The small molecule below binds the protein below.
Small molecule (SMILES): Nc1ncnc2c1ncn2[C@H]1C[C@H](O)[C@@H](COP(=O)(O)O)O1

Sequence of chain 38.A:
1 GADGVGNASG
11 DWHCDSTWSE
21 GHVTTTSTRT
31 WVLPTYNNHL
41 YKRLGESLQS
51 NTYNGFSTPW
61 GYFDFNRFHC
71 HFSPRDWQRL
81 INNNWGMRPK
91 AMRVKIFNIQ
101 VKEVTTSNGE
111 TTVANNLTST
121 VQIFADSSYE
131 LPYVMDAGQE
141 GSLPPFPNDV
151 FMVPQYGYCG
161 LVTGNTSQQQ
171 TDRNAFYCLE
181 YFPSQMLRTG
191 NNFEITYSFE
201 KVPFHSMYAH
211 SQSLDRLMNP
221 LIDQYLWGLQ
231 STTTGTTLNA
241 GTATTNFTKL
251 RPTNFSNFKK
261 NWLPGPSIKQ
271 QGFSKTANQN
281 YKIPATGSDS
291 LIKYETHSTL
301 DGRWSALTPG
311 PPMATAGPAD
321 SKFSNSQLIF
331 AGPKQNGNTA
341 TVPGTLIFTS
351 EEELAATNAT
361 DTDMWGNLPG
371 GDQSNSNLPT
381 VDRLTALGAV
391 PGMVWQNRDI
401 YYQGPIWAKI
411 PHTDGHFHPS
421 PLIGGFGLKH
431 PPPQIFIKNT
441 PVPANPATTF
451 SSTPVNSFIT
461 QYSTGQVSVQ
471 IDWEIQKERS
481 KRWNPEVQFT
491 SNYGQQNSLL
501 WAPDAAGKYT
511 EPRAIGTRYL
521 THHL

Binding-site contacts:
Ligand atom N6 contacts residue PHE426 of chain 38.A at 3.8 Å.
Ligand atom C6 contacts residue PRO203 of chain 38.A at 4.4 Å (hydrophobic).
Ligand atom N7 contacts residue SER420 of chain 38.A at 3.9 Å.
Ligand atom C2 contacts residue GLY427 of chain 38.A at 3.4 Å.
Ligand atom N7 contacts residue PRO419 of chain 38.A at 4.3 Å.
Ligand atom O2P contacts residue PRO419 of chain 38.A at 4.2 Å.
Ligand atom C6 contacts residue GLY427 of chain 38.A at 3.7 Å.
Ligand atom N1 contacts residue GLY427 of chain 38.A at 2.7 Å (h-bond).
Ligand atom O5' contacts residue PRO419 of chain 38.A at 3.9 Å.
Ligand atom N6 contacts residue PRO419 of chain 38.A at 3.4 Å (h-bond).
Ligand atom C8 contacts residue HIS418 of chain 38.A at 3.7 Å.
Ligand atom N6 contacts residue VAL202 of chain 38.A at 4.0 Å.
Ligand atom C2 contacts residue VAL202 of chain 38.A at 4.3 Å (hydrophobic).
Ligand atom O4' contacts residue PRO419 of chain 38.A at 4.3 Å.
Ligand atom O4' contacts residue HIS418 of chain 38.A at 4.1 Å.
Ligand atom C2 contacts residue PRO419 of chain 38.A at 4.0 Å (hydrophobic).
Ligand atom C5 contacts residue PRO203 of chain 38.A at 4.3 Å (hydrophobic).
Ligand atom C6 contacts residue SER420 of chain 38.A at 4.3 Å.
Ligand atom N3 contacts residue PRO419 of chain 38.A at 4.3 Å.
Ligand atom C4 contacts residue PRO419 of chain 38.A at 4.2 Å (hydrophobic).
Ligand atom N6 contacts residue GLY427 of chain 38.A at 2.8 Å (h-bond).
Ligand atom C2' contacts residue PRO203 of chain 38.A at 4.0 Å (hydrophobic).
Ligand atom N9 contacts residue HIS418 of chain 38.A at 4.3 Å.
Ligand atom O1P contacts residue HIS416 of chain 38.A at 4.2 Å.
Ligand atom C4 contacts residue PRO203 of chain 38.A at 4.2 Å (hydrophobic).
Ligand atom N3 contacts residue PRO203 of chain 38.A at 4.4 Å.
Ligand atom N7 contacts residue HIS418 of chain 38.A at 4.4 Å.
Ligand atom P contacts residue HIS416 of chain 38.A at 4.0 Å.
Ligand atom C1' contacts residue HIS418 of chain 38.A at 4.1 Å.
Ligand atom C6 contacts residue PRO419 of chain 38.A at 3.2 Å (hydrophobic).
Ligand atom O2P contacts residue HIS416 of chain 38.A at 2.8 Å (h-bond).
Ligand atom N1 contacts residue PRO419 of chain 38.A at 3.5 Å (h-bond).
Ligand atom N1 contacts residue VAL202 of chain 38.A at 3.7 Å.
Ligand atom C6 contacts residue VAL202 of chain 38.A at 3.9 Å (hydrophobic).
Ligand atom N9 contacts residue PRO203 of chain 38.A at 4.2 Å.
Ligand atom C5 contacts residue PRO419 of chain 38.A at 3.7 Å (hydrophobic).
Ligand atom N6 contacts residue GLY425 of chain 38.A at 4.1 Å.
Ligand atom C8 contacts residue PRO203 of chain 38.A at 4.4 Å (hydrophobic).
Ligand atom N6 contacts residue SER420 of chain 38.A at 4.0 Å.
Ligand atom C5 contacts residue SER420 of chain 38.A at 4.3 Å.